Sequence of chain 33.D:
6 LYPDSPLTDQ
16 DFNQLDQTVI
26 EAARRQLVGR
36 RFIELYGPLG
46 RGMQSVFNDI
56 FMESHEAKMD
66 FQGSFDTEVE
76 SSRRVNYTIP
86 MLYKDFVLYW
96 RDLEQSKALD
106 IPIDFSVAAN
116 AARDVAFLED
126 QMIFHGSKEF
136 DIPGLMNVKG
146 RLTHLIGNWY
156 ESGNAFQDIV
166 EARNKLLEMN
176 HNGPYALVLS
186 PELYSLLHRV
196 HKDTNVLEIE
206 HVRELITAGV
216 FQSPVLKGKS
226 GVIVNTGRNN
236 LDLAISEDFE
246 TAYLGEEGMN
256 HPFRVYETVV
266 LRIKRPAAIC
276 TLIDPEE

A protein and the small-molecule ligand that binds it are described below.
Small molecule (SMILES): CC[C@H](C)[C@H](NC(=O)[C@H](CC(C)C)NC(=O)[C@H](CO)NC(=O)CNC(=O)[C@@H](NC(=O)[C@@H](N)[C@@H](C)O)C(C)C)C(=O)N[C@H](C=O)CCC(N)=O

Binding-site contacts:
Ligand atom C contacts residue ARG36 of chain 33.D at 3.2 Å.
Ligand atom O contacts residue ARG35 of chain 33.D at 3.1 Å (salt-bridge).
Ligand atom C contacts residue ASP243 of chain 33.D at 3.8 Å.
Ligand atom CB contacts residue PRO43 of chain 33.D at 3.8 Å (hydrophobic).
Ligand atom CD1 contacts residue ARG29 of chain 33.D at 4.4 Å.
Ligand atom CB contacts residue ARG35 of chain 33.D at 3.5 Å.
Ligand atom OE1 contacts residue ARG36 of chain 33.D at 3.8 Å.
Ligand atom OG contacts residue ARG29 of chain 33.D at 4.3 Å.
Ligand atom CD1 contacts residue LEU40 of chain 33.D at 3.8 Å (hydrophobic).
Ligand atom CG1 contacts residue ARG35 of chain 33.D at 4.2 Å.
Ligand atom CA contacts residue ASP243 of chain 33.D at 3.3 Å.
Ligand atom CD contacts residue ARG36 of chain 33.D at 4.1 Å.
Ligand atom NE2 contacts residue ARG36 of chain 33.D at 3.9 Å.
Ligand atom CB contacts residue LEU40 of chain 33.D at 4.1 Å (hydrophobic).
Ligand atom CG contacts residue LEU40 of chain 33.D at 4.4 Å (hydrophobic).
Ligand atom CA contacts residue ASP243 of chain 33.D at 4.4 Å.
Ligand atom CA contacts residue PRO43 of chain 33.D at 4.4 Å (hydrophobic).
Ligand atom O contacts residue ASP243 of chain 33.D at 4.1 Å.
Ligand atom CD1 contacts residue ARG35 of chain 33.D at 4.5 Å.
Ligand atom CG2 contacts residue LEU40 of chain 33.D at 4.2 Å (hydrophobic).
Ligand atom CA contacts residue ARG35 of chain 33.D at 3.9 Å.
Ligand atom CG2 contacts residue PRO43 of chain 33.D at 3.9 Å (hydrophobic).
Ligand atom CD1 contacts residue LEU32 of chain 33.D at 3.8 Å (hydrophobic).
Ligand atom N contacts residue ASP243 of chain 33.D at 3.2 Å (salt-bridge).
Ligand atom O contacts residue ARG36 of chain 33.D at 3.6 Å (salt-bridge).
Ligand atom N contacts residue ASP243 of chain 33.D at 2.8 Å (salt-bridge).
Ligand atom CG2 contacts residue ASP243 of chain 33.D at 3.3 Å.
Ligand atom CB contacts residue ARG35 of chain 33.D at 4.1 Å.
Ligand atom O contacts residue ARG29 of chain 33.D at 3.8 Å.
Ligand atom N contacts residue PRO43 of chain 33.D at 4.4 Å.
Ligand atom CB contacts residue ASP243 of chain 33.D at 4.3 Å.
Ligand atom CA contacts residue ASP243 of chain 33.D at 4.3 Å.
Ligand atom C contacts residue ARG35 of chain 33.D at 3.6 Å.
Ligand atom OG contacts residue ILE25 of chain 33.D at 4.0 Å.
Ligand atom C contacts residue ASP243 of chain 33.D at 3.9 Å.
Ligand atom CA contacts residue ARG29 of chain 33.D at 4.0 Å.
Ligand atom N contacts residue ARG35 of chain 33.D at 4.1 Å.
Ligand atom CB contacts residue ARG29 of chain 33.D at 4.1 Å.
Ligand atom O contacts residue ARG35 of chain 33.D at 3.4 Å (salt-bridge).
Ligand atom C contacts residue ARG35 of chain 33.D at 4.4 Å.